Sequence of chain 2.B:
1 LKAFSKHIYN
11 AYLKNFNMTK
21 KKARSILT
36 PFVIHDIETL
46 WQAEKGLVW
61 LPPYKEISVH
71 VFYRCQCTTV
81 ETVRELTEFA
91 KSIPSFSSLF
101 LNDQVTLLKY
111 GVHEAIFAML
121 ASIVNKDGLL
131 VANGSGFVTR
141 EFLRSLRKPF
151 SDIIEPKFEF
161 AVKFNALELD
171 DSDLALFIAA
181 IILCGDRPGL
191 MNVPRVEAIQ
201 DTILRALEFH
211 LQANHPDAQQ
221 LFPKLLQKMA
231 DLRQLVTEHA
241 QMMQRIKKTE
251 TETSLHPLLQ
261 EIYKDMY

This protein binds this small molecule.
Small molecule (SMILES): CCCc1c(OCCCOc2ccc(OCC(=O)O)cc2)ccc(C(C)=O)c1O

Binding-site contacts:
Ligand atom O25 contacts residue MET243 of chain 2.B at 3.4 Å.
Ligand atom C27 contacts residue HIS113 of chain 2.B at 3.6 Å.
Ligand atom C22 contacts residue CYS75 of chain 2.B at 3.9 Å (hydrophobic).
Ligand atom C24 contacts residue CYS75 of chain 2.B at 3.7 Å (hydrophobic).
Ligand atom O29 contacts residue HIS113 of chain 2.B at 3.6 Å.
Ligand atom C27 contacts residue MET243 of chain 2.B at 3.8 Å (hydrophobic).
Ligand atom C24 contacts residue HIS239 of chain 2.B at 3.7 Å.
Ligand atom O29 contacts residue MET243 of chain 2.B at 3.4 Å.
Ligand atom C2 contacts residue CYS75 of chain 2.B at 3.7 Å (hydrophobic).
Ligand atom C12 contacts residue TRP54 of chain 2.B at 3.8 Å (hydrophobic).
Ligand atom C15 contacts residue TRP54 of chain 2.B at 3.6 Å (hydrophobic).
Ligand atom C15 contacts residue ARG74 of chain 2.B at 3.7 Å.
Ligand atom C12 contacts residue VAL131 of chain 2.B at 3.8 Å (hydrophobic).
Ligand atom C26 contacts residue LEU259 of chain 2.B at 3.9 Å (hydrophobic).
Ligand atom O16 contacts residue TRP54 of chain 2.B at 3.0 Å.
Ligand atom C13 contacts residue THR79 of chain 2.B at 3.9 Å.
Ligand atom O28 contacts residue HIS113 of chain 2.B at 2.9 Å (h-bond).
Ligand atom C23 contacts residue HIS239 of chain 2.B at 3.8 Å.
Ligand atom C17 contacts residue LEU120 of chain 2.B at 3.9 Å (hydrophobic).
Ligand atom C27 contacts residue THR79 of chain 2.B at 3.8 Å.
Ligand atom C5 contacts residue CYS75 of chain 2.B at 3.6 Å (hydrophobic).
Ligand atom C27 contacts residue TYR263 of chain 2.B at 3.6 Å (hydrophobic).
Ligand atom C23 contacts residue THR79 of chain 2.B at 3.6 Å.
Ligand atom O29 contacts residue TYR263 of chain 2.B at 2.7 Å (h-bond).
Ligand atom O8 contacts residue THR78 of chain 2.B at 2.9 Å (h-bond).
Ligand atom C26 contacts residue MET243 of chain 2.B at 3.7 Å (hydrophobic).
Ligand atom C22 contacts residue HIS239 of chain 2.B at 3.8 Å.
Ligand atom C11 contacts residue ILE154 of chain 2.B at 3.8 Å (hydrophobic).
Ligand atom O29 contacts residue HIS239 of chain 2.B at 2.9 Å (h-bond).
Ligand atom O28 contacts residue LEU259 of chain 2.B at 3.7 Å.
Ligand atom O16 contacts residue ARG74 of chain 2.B at 3.5 Å.
Ligand atom C20 contacts residue ILE153 of chain 2.B at 3.6 Å (hydrophobic).
Ligand atom C22 contacts residue ILE153 of chain 2.B at 3.5 Å (hydrophobic).
Ligand atom C14 contacts residue LEU120 of chain 2.B at 3.7 Å (hydrophobic).
Ligand atom O28 contacts residue THR79 of chain 2.B at 2.8 Å.
Ligand atom C23 contacts residue CYS75 of chain 2.B at 3.9 Å (hydrophobic).
Ligand atom O16 contacts residue VAL131 of chain 2.B at 3.7 Å.
Ligand atom O28 contacts residue TYR263 of chain 2.B at 3.8 Å.
Ligand atom O18 contacts residue ILE154 of chain 2.B at 3.8 Å.
Ligand atom C12 contacts residue ARG74 of chain 2.B at 3.6 Å.